Binding-site contacts:
Ligand atom C13 contacts residue ALA218 of chain 1.A at 3.7 Å (hydrophobic).
Ligand atom C6 contacts residue NAD1 of chain 1.B at 3.4 Å.
Ligand atom C10 contacts residue MET123 of chain 1.A at 3.7 Å (hydrophobic).
Ligand atom C12 contacts residue MET181 of chain 1.A at 3.9 Å (hydrophobic).
Ligand atom C4 contacts residue NAD1 of chain 1.B at 3.6 Å.
Ligand atom C3 contacts residue MET219 of chain 1.A at 3.8 Å (hydrophobic).
Ligand atom NAB contacts residue GLY116 of chain 1.A at 3.3 Å (h-bond).
Ligand atom CAD contacts residue NAD1 of chain 1.B at 3.7 Å.
Ligand atom C8 contacts residue ALA218 of chain 1.A at 3.8 Å (hydrophobic).
Ligand atom C1 contacts residue TYR178 of chain 1.A at 3.5 Å (hydrophobic).
Ligand atom C10 contacts residue MET181 of chain 1.A at 3.6 Å (hydrophobic).
Ligand atom O7 contacts residue ALA218 of chain 1.A at 3.6 Å.
Ligand atom NAB contacts residue NAD1 of chain 1.B at 3.3 Å.
Ligand atom O17 contacts residue NAD1 of chain 1.B at 2.5 Å (h-bond).
Ligand atom C1 contacts residue NAD1 of chain 1.B at 3.6 Å.
Ligand atom CAD contacts residue GLY116 of chain 1.A at 3.5 Å.
Ligand atom C19 contacts residue PRO176 of chain 1.A at 3.1 Å (hydrophobic).
Ligand atom C16 contacts residue PHE169 of chain 1.A at 3.8 Å (hydrophobic).
Ligand atom CAD contacts residue ALA218 of chain 1.A at 3.5 Å (hydrophobic).
Ligand atom O7 contacts residue NAD1 of chain 1.B at 3.1 Å (h-bond).
Ligand atom C6 contacts residue TYR178 of chain 1.A at 3.3 Å (hydrophobic).
Ligand atom C10 contacts residue ACT1 of chain 1.E at 3.8 Å.
Ligand atom C19 contacts residue TYR178 of chain 1.A at 3.8 Å (hydrophobic).
Ligand atom C12 contacts residue PHE117 of chain 1.A at 3.6 Å (hydrophobic).
Ligand atom C12 contacts residue ACT1 of chain 1.E at 3.5 Å.
Ligand atom C14 contacts residue NAD1 of chain 1.B at 3.3 Å.
Ligand atom C3 contacts residue NAD1 of chain 1.B at 3.2 Å.
Ligand atom C4 contacts residue MET219 of chain 1.A at 3.7 Å (hydrophobic).
Ligand atom C3 contacts residue ILE222 of chain 1.A at 3.8 Å (hydrophobic).
Ligand atom C2 contacts residue NAD1 of chain 1.B at 3.2 Å.
Ligand atom C8 contacts residue NAD1 of chain 1.B at 3.6 Å.
Ligand atom C12 contacts residue GLY116 of chain 1.A at 3.6 Å.
Ligand atom O17 contacts residue LYS185 of chain 1.A at 3.7 Å.
Ligand atom C11 contacts residue MET181 of chain 1.A at 3.7 Å (hydrophobic).
Ligand atom C17 contacts residue LEU238 of chain 1.A at 3.8 Å (hydrophobic).
Ligand atom C11 contacts residue MET118 of chain 1.A at 3.9 Å (hydrophobic).
Ligand atom NAB contacts residue ALA218 of chain 1.A at 3.7 Å.
Ligand atom C11 contacts residue ACT1 of chain 1.E at 3.3 Å.
Ligand atom C5 contacts residue NAD1 of chain 1.B at 3.5 Å.
Ligand atom O17 contacts residue TYR178 of chain 1.A at 2.4 Å (h-bond).

Sequence of chain 1.A:
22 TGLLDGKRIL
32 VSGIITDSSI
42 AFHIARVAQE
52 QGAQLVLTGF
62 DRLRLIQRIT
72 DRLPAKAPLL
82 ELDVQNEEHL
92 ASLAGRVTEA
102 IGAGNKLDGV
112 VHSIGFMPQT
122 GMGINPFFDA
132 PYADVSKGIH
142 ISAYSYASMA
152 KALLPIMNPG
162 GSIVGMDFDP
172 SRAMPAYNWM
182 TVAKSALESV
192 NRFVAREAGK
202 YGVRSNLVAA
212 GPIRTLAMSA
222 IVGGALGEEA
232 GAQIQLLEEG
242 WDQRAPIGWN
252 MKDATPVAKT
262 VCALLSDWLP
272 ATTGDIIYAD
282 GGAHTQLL

The protein below binds the small molecule below.
Small molecule (SMILES): CCCCCCc1ccc(Oc2ccccc2C#N)c(O)c1